Sequence of chain 1.B:
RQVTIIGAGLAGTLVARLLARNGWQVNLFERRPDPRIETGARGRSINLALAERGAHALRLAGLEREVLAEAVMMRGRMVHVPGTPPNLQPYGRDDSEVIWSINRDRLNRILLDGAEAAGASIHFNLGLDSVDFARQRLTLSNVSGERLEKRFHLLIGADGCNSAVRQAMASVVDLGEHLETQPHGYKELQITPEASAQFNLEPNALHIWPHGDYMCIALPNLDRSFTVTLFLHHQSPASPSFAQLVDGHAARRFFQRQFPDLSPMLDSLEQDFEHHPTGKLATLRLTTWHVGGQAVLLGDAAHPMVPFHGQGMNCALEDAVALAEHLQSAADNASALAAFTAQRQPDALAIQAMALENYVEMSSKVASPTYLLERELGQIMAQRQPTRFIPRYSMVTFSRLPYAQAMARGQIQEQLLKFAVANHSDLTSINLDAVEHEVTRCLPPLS

Binding-site contacts:
Ligand atom O01 contacts residue TYR403 of chain 1.B at 2.4 Å (h-bond).
Ligand atom O03 contacts residue TYR97 of chain 1.B at 2.7 Å (h-bond).
Ligand atom CL1 contacts residue PHE237 of chain 1.B at 3.3 Å.
Ligand atom O01 contacts residue ILE105 of chain 1.B at 3.7 Å.
Ligand atom CL2 contacts residue ILE223 of chain 1.B at 3.8 Å.
Ligand atom C02 contacts residue ARG83 of chain 1.B at 3.7 Å.
Ligand atom C07 contacts residue LEU212 of chain 1.B at 4.0 Å (hydrophobic).
Ligand atom C11 contacts residue GLY320 of chain 1.B at 4.1 Å.
Ligand atom C10 contacts residue PRO317 of chain 1.B at 3.9 Å (hydrophobic).
Ligand atom CL2 contacts residue PHE318 of chain 1.B at 3.8 Å.
Ligand atom C02 contacts residue LEU212 of chain 1.B at 3.9 Å (hydrophobic).
Ligand atom C05 contacts residue ILE214 of chain 1.B at 4.0 Å (hydrophobic).
Ligand atom O03 contacts residue TYR403 of chain 1.B at 3.3 Å (h-bond).
Ligand atom C09 contacts residue GLY320 of chain 1.B at 3.8 Å.
Ligand atom C06 contacts residue MET372 of chain 1.B at 3.4 Å (hydrophobic).
Ligand atom C05 contacts residue MET372 of chain 1.B at 3.2 Å (hydrophobic).
Ligand atom CL1 contacts residue PHE318 of chain 1.B at 4.0 Å.
Ligand atom CL2 contacts residue MET372 of chain 1.B at 3.5 Å.
Ligand atom C10 contacts residue GLY320 of chain 1.B at 3.5 Å.
Ligand atom C11 contacts residue FAD1 of chain 1.G at 3.7 Å.
Ligand atom C12 contacts residue ILE223 of chain 1.B at 3.5 Å (hydrophobic).
Ligand atom O01 contacts residue TYR97 of chain 1.B at 3.6 Å (h-bond).
Ligand atom O03 contacts residue ARG83 of chain 1.B at 2.8 Å (salt-bridge).
Ligand atom C11 contacts residue ILE223 of chain 1.B at 3.9 Å (hydrophobic).
Ligand atom C12 contacts residue PRO317 of chain 1.B at 3.1 Å (hydrophobic).
Ligand atom C02 contacts residue TYR97 of chain 1.B at 3.3 Å (hydrophobic).
Ligand atom C04 contacts residue LEU212 of chain 1.B at 3.7 Å (hydrophobic).
Ligand atom CL1 contacts residue ILE223 of chain 1.B at 3.7 Å.
Ligand atom C05 contacts residue LEU212 of chain 1.B at 3.7 Å (hydrophobic).
Ligand atom C06 contacts residue ILE214 of chain 1.B at 4.0 Å (hydrophobic).
Ligand atom C14 contacts residue ILE223 of chain 1.B at 3.7 Å (hydrophobic).
Ligand atom C06 contacts residue LEU212 of chain 1.B at 3.8 Å (hydrophobic).
Ligand atom C11 contacts residue PRO317 of chain 1.B at 3.2 Å (hydrophobic).
Ligand atom CL1 contacts residue PRO317 of chain 1.B at 3.4 Å.
Ligand atom O16 contacts residue LEU212 of chain 1.B at 3.5 Å.
Ligand atom C02 contacts residue TYR403 of chain 1.B at 3.2 Å (hydrophobic).
Ligand atom C05 contacts residue ARG83 of chain 1.B at 3.8 Å.
Ligand atom C10 contacts residue FAD1 of chain 1.G at 3.1 Å.
Ligand atom C14 contacts residue PRO317 of chain 1.B at 3.8 Å (hydrophobic).
Ligand atom O01 contacts residue LEU212 of chain 1.B at 4.1 Å.

This small molecule binds to this protein.
Small molecule (SMILES): O=C(O)c1ccc(-c2cccc(Cl)c2Cl)o1